A small-molecule ligand and the protein it binds are described below.
Small molecule (SMILES): CC(=O)N[C@@H]1[C@@H](O)[C@H](O)[C@@H](CO)O[C@H]1O

Binding-site contacts:
Ligand atom C8 contacts residue GLU278 of chain 1.D at 2.8 Å.
Ligand atom C2 contacts residue ASN279 of chain 1.D at 2.6 Å.
Ligand atom C3 contacts residue ASN279 of chain 1.D at 3.9 Å.
Ligand atom C7 contacts residue GLU278 of chain 1.D at 4.2 Å.
Ligand atom C5 contacts residue ASN279 of chain 1.D at 3.5 Å.
Ligand atom C1 contacts residue ASN279 of chain 1.D at 1.5 Å.
Ligand atom C4 contacts residue ASN279 of chain 1.D at 4.2 Å.
Ligand atom C7 contacts residue ASN279 of chain 1.D at 4.4 Å.
Ligand atom O5 contacts residue ASN279 of chain 1.D at 2.2 Å (h-bond).
Ligand atom N2 contacts residue ASN279 of chain 1.D at 3.3 Å (h-bond).

Sequence of chain 1.D:
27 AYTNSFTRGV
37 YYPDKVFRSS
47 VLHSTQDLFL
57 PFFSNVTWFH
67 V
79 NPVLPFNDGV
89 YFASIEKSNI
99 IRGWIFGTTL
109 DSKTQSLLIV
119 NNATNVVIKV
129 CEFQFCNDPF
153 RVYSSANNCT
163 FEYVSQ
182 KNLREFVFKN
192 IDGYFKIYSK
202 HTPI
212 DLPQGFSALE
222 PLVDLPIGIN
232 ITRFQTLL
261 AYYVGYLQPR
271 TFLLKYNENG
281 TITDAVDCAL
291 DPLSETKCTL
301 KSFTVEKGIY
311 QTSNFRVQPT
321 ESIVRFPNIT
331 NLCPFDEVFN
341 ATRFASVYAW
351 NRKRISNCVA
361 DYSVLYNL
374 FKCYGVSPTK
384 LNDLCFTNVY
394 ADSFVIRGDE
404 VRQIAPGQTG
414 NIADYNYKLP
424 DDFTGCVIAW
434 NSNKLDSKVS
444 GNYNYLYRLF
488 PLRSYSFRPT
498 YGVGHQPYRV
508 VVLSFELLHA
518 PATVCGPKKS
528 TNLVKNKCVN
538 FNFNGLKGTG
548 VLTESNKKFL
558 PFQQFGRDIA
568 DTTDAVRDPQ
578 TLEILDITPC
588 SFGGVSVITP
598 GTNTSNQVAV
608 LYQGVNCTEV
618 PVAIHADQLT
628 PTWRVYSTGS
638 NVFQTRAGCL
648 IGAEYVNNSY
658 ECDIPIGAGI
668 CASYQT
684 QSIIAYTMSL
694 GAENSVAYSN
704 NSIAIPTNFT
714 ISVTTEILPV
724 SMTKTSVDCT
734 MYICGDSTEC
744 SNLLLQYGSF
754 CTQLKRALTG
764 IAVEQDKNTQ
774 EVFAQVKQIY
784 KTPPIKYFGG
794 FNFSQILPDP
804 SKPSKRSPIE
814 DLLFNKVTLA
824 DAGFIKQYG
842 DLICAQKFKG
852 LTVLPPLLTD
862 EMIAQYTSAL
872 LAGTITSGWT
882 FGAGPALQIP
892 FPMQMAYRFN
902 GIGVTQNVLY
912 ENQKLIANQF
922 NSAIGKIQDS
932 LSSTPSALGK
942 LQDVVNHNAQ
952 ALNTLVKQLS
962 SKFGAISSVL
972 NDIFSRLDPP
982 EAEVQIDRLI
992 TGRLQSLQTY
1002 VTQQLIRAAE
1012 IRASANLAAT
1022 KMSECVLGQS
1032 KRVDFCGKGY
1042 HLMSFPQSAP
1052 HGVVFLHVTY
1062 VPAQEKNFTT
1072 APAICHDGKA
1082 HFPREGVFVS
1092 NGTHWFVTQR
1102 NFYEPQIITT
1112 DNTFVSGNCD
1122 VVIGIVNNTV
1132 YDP